Binding-site contacts:
Ligand atom C3 contacts residue ASN82 of chain 1.B at 3.8 Å.
Ligand atom C8 contacts residue GLY78 of chain 1.B at 3.7 Å.
Ligand atom O7 contacts residue ASN82 of chain 1.B at 4.3 Å.
Ligand atom O7 contacts residue LYS75 of chain 1.B at 3.5 Å.
Ligand atom C7 contacts residue GLU72 of chain 1.B at 3.5 Å.
Ligand atom O7 contacts residue GLU69 of chain 1.B at 4.1 Å.
Ligand atom O3 contacts residue GLU72 of chain 1.B at 3.5 Å (salt-bridge).
Ligand atom C4 contacts residue ASN82 of chain 1.B at 4.2 Å.
Ligand atom C8 contacts residue GLU72 of chain 1.B at 3.4 Å.
Ligand atom O6 contacts residue ARG291 of chain 1.A at 4.3 Å.
Ligand atom O7 contacts residue GLU72 of chain 1.B at 3.9 Å.
Ligand atom C7 contacts residue ASN82 of chain 1.B at 3.8 Å.
Ligand atom O5 contacts residue ASN82 of chain 1.B at 2.3 Å (h-bond).
Ligand atom C8 contacts residue ARG291 of chain 1.A at 3.8 Å.
Ligand atom C5 contacts residue ASN82 of chain 1.B at 3.6 Å.
Ligand atom C2 contacts residue ASN82 of chain 1.B at 2.5 Å.
Ligand atom C8 contacts residue GLU69 of chain 1.B at 4.2 Å.
Ligand atom C8 contacts residue LYS75 of chain 1.B at 3.5 Å.
Ligand atom C7 contacts residue GLU69 of chain 1.B at 4.5 Å.
Ligand atom O6 contacts residue ARG85 of chain 1.B at 4.4 Å.
Ligand atom C7 contacts residue ASN79 of chain 1.B at 3.5 Å.
Ligand atom N2 contacts residue ASN79 of chain 1.B at 4.3 Å.
Ligand atom N2 contacts residue ASN82 of chain 1.B at 3.0 Å (h-bond).
Ligand atom C1 contacts residue ASN82 of chain 1.B at 1.4 Å.
Ligand atom C7 contacts residue LYS75 of chain 1.B at 3.9 Å.
Ligand atom C8 contacts residue ASN79 of chain 1.B at 3.4 Å.
Ligand atom N2 contacts residue GLU72 of chain 1.B at 3.9 Å.
Ligand atom O7 contacts residue ASN79 of chain 1.B at 3.3 Å (h-bond).
Ligand atom C3 contacts residue GLU72 of chain 1.B at 4.2 Å.

Sequence of chain 1.B:
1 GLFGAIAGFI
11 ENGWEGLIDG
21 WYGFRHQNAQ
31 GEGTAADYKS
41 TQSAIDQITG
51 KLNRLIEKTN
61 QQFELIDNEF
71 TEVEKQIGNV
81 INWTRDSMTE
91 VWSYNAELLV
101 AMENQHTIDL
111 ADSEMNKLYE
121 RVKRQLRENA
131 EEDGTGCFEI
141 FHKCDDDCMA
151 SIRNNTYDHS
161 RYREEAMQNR

The small molecule below binds the protein below.
Small molecule (SMILES): CC(=O)N[C@H]1[C@H](O[C@H]2[C@H](O)[C@@H](NC(C)=O)CO[C@@H]2CO)O[C@H](CO)[C@@H](O)[C@@H]1O

Sequence of chain 1.A:
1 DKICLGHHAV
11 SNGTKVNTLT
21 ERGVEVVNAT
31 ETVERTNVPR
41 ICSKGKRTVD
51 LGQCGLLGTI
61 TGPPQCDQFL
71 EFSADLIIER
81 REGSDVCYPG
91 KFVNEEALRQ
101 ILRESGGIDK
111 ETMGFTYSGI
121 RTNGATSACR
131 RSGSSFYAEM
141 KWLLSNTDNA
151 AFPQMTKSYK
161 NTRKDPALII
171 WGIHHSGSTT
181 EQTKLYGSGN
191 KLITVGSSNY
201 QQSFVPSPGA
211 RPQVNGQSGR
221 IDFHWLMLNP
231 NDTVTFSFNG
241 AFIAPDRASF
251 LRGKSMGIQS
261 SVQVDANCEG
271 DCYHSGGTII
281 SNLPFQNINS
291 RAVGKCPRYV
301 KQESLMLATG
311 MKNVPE